Binding-site contacts:
Ligand atom O contacts residue TYR163 of chain 1.A at 3.5 Å (h-bond).
Ligand atom N contacts residue VAL149 of chain 1.A at 3.6 Å.
Ligand atom CD1 contacts residue HIS74 of chain 1.A at 3.8 Å.
Ligand atom CE2 contacts residue GLY38 of chain 1.A at 3.8 Å.
Ligand atom CE2 contacts residue GLN167 of chain 1.A at 3.5 Å.
Ligand atom OH contacts residue TYR36 of chain 1.A at 2.8 Å (h-bond).
Ligand atom CD2 contacts residue GLN179 of chain 1.A at 3.8 Å.
Ligand atom CB contacts residue GLY38 of chain 1.A at 3.8 Å.
Ligand atom CA contacts residue GLN185 of chain 1.A at 3.1 Å.
Ligand atom N contacts residue TYR163 of chain 1.A at 2.8 Å (h-bond).
Ligand atom CE1 contacts residue LEU69 of chain 1.A at 4.0 Å (hydrophobic).
Ligand atom CZ contacts residue LEU69 of chain 1.A at 3.7 Å (hydrophobic).
Ligand atom N contacts residue GLN185 of chain 1.A at 2.7 Å (h-bond).
Ligand atom CA contacts residue TYR163 of chain 1.A at 3.6 Å (hydrophobic).
Ligand atom CE1 contacts residue GLN167 of chain 1.A at 4.0 Å.
Ligand atom CE1 contacts residue ALA71 of chain 1.A at 3.8 Å (hydrophobic).
Ligand atom CE2 contacts residue TYR36 of chain 1.A at 3.6 Å (hydrophobic).
Ligand atom CG contacts residue GLN167 of chain 1.A at 3.7 Å.
Ligand atom C contacts residue GLN185 of chain 1.A at 3.4 Å.
Ligand atom CA contacts residue GLN167 of chain 1.A at 3.9 Å.
Ligand atom OH contacts residue GLN167 of chain 1.A at 3.7 Å.
Ligand atom CD1 contacts residue ALA71 of chain 1.A at 3.6 Å (hydrophobic).
Ligand atom N contacts residue GLN167 of chain 1.A at 2.9 Å (h-bond).
Ligand atom CD2 contacts residue GLN167 of chain 1.A at 3.5 Å.
Ligand atom CZ contacts residue ASP170 of chain 1.A at 3.4 Å.
Ligand atom CZ contacts residue TYR36 of chain 1.A at 3.6 Å (hydrophobic).
Ligand atom OH contacts residue LEU69 of chain 1.A at 3.4 Å.
Ligand atom CD1 contacts residue GLN167 of chain 1.A at 3.8 Å.
Ligand atom CE1 contacts residue ASP170 of chain 1.A at 3.6 Å.
Ligand atom CB contacts residue ALA40 of chain 1.A at 4.0 Å (hydrophobic).
Ligand atom CE2 contacts residue GLN179 of chain 1.A at 3.3 Å.
Ligand atom CG contacts residue GLY38 of chain 1.A at 4.0 Å.
Ligand atom O contacts residue GLN185 of chain 1.A at 3.0 Å (h-bond).
Ligand atom CD2 contacts residue GLY38 of chain 1.A at 3.6 Å.
Ligand atom CZ contacts residue GLN167 of chain 1.A at 3.6 Å.
Ligand atom CB contacts residue TYR163 of chain 1.A at 3.7 Å (hydrophobic).
Ligand atom C contacts residue TYR163 of chain 1.A at 3.8 Å (hydrophobic).
Ligand atom CE1 contacts residue HIS74 of chain 1.A at 3.5 Å.
Ligand atom OH contacts residue ASP170 of chain 1.A at 2.5 Å (salt-bridge).
Ligand atom O contacts residue VAL149 of chain 1.A at 3.6 Å.

Sequence of chain 1.A:
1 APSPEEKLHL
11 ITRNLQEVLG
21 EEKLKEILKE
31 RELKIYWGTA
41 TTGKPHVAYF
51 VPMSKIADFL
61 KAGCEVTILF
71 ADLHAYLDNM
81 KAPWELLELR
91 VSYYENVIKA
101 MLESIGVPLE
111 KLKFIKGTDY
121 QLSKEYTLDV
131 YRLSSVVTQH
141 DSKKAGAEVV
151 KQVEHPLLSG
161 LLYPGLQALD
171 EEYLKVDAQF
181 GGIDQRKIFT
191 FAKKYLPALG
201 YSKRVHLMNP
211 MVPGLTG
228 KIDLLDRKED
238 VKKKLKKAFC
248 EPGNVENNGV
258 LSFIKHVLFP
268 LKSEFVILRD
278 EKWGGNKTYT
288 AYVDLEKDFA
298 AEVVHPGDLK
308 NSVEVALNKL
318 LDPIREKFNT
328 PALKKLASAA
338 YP

The protein below binds the small molecule below.
Small molecule (SMILES): N[C@@H](Cc1ccc(O)cc1)C(=O)O